Sequence of chain 1.E:
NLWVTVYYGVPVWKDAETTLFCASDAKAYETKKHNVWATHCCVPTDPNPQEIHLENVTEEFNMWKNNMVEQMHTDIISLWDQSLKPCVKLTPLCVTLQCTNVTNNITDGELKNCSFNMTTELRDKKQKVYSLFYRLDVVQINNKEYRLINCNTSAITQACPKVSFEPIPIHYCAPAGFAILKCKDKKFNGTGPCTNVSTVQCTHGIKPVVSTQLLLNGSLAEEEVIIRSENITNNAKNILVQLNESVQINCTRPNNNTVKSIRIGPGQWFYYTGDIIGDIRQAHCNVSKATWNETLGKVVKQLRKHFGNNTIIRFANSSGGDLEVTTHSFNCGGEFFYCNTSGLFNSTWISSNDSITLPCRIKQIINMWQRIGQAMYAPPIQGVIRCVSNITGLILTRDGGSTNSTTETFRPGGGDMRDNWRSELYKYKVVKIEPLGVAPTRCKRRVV

This protein binds this small molecule.
Small molecule (SMILES): CC(=O)N[C@@H]1[C@@H](O)[C@H](O)[C@@H](CO)O[C@H]1O

Binding-site contacts:
Ligand atom O7 contacts residue NAG1 of chain 1.JB at 4.5 Å.
Ligand atom C7 contacts residue ASN387 of chain 1.E at 3.2 Å.
Ligand atom C7 contacts residue NAG1 of chain 1.JB at 3.7 Å.
Ligand atom C4 contacts residue ASN387 of chain 1.E at 4.2 Å.
Ligand atom C8 contacts residue THR373 of chain 1.E at 4.3 Å.
Ligand atom C3 contacts residue NAG1 of chain 1.JB at 3.9 Å.
Ligand atom C5 contacts residue SER389 of chain 1.E at 4.4 Å.
Ligand atom C2 contacts residue SER389 of chain 1.E at 4.5 Å.
Ligand atom N2 contacts residue SER389 of chain 1.E at 4.5 Å.
Ligand atom C3 contacts residue ASN387 of chain 1.E at 3.7 Å.
Ligand atom C2 contacts residue ASN387 of chain 1.E at 2.5 Å.
Ligand atom C8 contacts residue ASN387 of chain 1.E at 3.9 Å.
Ligand atom C8 contacts residue THR374 of chain 1.E at 4.2 Å.
Ligand atom O3 contacts residue NAG1 of chain 1.JB at 3.0 Å (h-bond).
Ligand atom N2 contacts residue NAG1 of chain 1.JB at 3.4 Å (h-bond).
Ligand atom C2 contacts residue NAG1 of chain 1.JB at 4.2 Å.
Ligand atom C1 contacts residue ASN387 of chain 1.E at 1.5 Å.
Ligand atom C5 contacts residue ASN387 of chain 1.E at 3.7 Å.
Ligand atom C1 contacts residue SER389 of chain 1.E at 3.5 Å.
Ligand atom O5 contacts residue ASN387 of chain 1.E at 2.4 Å (h-bond).
Ligand atom O7 contacts residue ASN387 of chain 1.E at 3.3 Å (h-bond).
Ligand atom N2 contacts residue ASN387 of chain 1.E at 2.9 Å (h-bond).
Ligand atom C8 contacts residue NAG1 of chain 1.JB at 3.6 Å.
Ligand atom O5 contacts residue SER389 of chain 1.E at 4.1 Å.